Binding-site contacts:
Ligand atom C1 contacts residue CYS156 of chain 1.A at 3.8 Å (hydrophobic).
Ligand atom C8 contacts residue TRP104 of chain 1.A at 3.8 Å (hydrophobic).
Ligand atom N2 contacts residue TRP104 of chain 1.A at 4.2 Å.
Ligand atom C13 contacts residue TRP104 of chain 1.A at 4.2 Å (hydrophobic).
Ligand atom S contacts residue GLY13 of chain 1.A at 3.8 Å.
Ligand atom C2 contacts residue MET99 of chain 1.A at 3.3 Å (hydrophobic).
Ligand atom C5 contacts residue GLY13 of chain 1.A at 3.9 Å.
Ligand atom O2 contacts residue LEU199 of chain 1.A at 3.9 Å.
Ligand atom O1 contacts residue MET99 of chain 1.A at 4.2 Å.
Ligand atom S contacts residue MET99 of chain 1.A at 4.3 Å.
Ligand atom C1 contacts residue ASP96 of chain 1.A at 3.8 Å.
Ligand atom C2 contacts residue ASP96 of chain 1.A at 3.4 Å.
Ligand atom O3 contacts residue MET11 of chain 1.A at 4.3 Å.
Ligand atom C7 contacts residue TRP104 of chain 1.A at 3.8 Å (hydrophobic).
Ligand atom O2 contacts residue TRP104 of chain 1.A at 3.4 Å (h-bond).
Ligand atom C13 contacts residue LEU199 of chain 1.A at 4.2 Å (hydrophobic).
Ligand atom C11 contacts residue TYR8 of chain 1.A at 4.1 Å (hydrophobic).
Ligand atom O1 contacts residue GLY13 of chain 1.A at 4.0 Å.
Ligand atom C10 contacts residue ARG14 of chain 1.A at 3.9 Å.
Ligand atom C3 contacts residue MET99 of chain 1.A at 3.6 Å (hydrophobic).
Ligand atom C3 contacts residue ARG14 of chain 1.A at 3.5 Å.
Ligand atom C1 contacts residue ARG14 of chain 1.A at 4.1 Å.
Ligand atom S contacts residue TYR152 of chain 1.A at 4.1 Å.
Ligand atom C11 contacts residue ARG14 of chain 1.A at 3.5 Å.
Ligand atom C10 contacts residue TYR8 of chain 1.A at 3.7 Å (hydrophobic).
Ligand atom C1 contacts residue MET99 of chain 1.A at 3.7 Å (hydrophobic).
Ligand atom O1 contacts residue THR159 of chain 1.A at 3.6 Å.
Ligand atom N1 contacts residue LEU199 of chain 1.A at 3.7 Å.
Ligand atom C2 contacts residue ARG14 of chain 1.A at 3.0 Å.
Ligand atom C11 contacts residue GLY13 of chain 1.A at 3.9 Å.
Ligand atom C2 contacts residue TYR152 of chain 1.A at 3.1 Å (hydrophobic).
Ligand atom C12 contacts residue TRP104 of chain 1.A at 3.9 Å (hydrophobic).
Ligand atom C1 contacts residue TYR152 of chain 1.A at 2.6 Å (hydrophobic).
Ligand atom N2 contacts residue GSH1 of chain 1.C at 4.0 Å.
Ligand atom C11 contacts residue GSH1 of chain 1.C at 4.2 Å.
Ligand atom N1 contacts residue TRP104 of chain 1.A at 3.6 Å.
Ligand atom C9 contacts residue GSH1 of chain 1.C at 3.9 Å.
Ligand atom C6 contacts residue GLY13 of chain 1.A at 3.8 Å.
Ligand atom C10 contacts residue GSH1 of chain 1.C at 3.2 Å.
Ligand atom N3 contacts residue TRP104 of chain 1.A at 4.2 Å.

Sequence of chain 1.A:
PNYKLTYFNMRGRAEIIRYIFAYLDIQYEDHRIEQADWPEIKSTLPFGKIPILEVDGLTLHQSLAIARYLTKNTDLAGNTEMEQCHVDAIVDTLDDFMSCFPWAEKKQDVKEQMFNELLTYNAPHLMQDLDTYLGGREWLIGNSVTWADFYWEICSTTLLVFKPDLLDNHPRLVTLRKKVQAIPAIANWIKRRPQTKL

A small-molecule ligand and the protein it binds are described below.
Small molecule (SMILES): COC(=O)Nc1nc2ccc(C(=O)c3cccs3)cc2[nH]1